Binding-site contacts:
Ligand atom C6 contacts residue ILE121 of chain 3.A at 3.7 Å (hydrophobic).
Ligand atom C7 contacts residue GLN80 of chain 3.A at 4.4 Å.
Ligand atom C3 contacts residue NAG1 of chain 3.F at 3.8 Å.
Ligand atom C4 contacts residue ILE121 of chain 3.A at 4.4 Å (hydrophobic).
Ligand atom O5 contacts residue PHE120 of chain 3.A at 4.1 Å.
Ligand atom O7 contacts residue ASN81 of chain 3.A at 2.8 Å (h-bond).
Ligand atom C5 contacts residue NAG1 of chain 3.F at 4.1 Å.
Ligand atom C3 contacts residue PHE120 of chain 3.A at 4.1 Å (hydrophobic).
Ligand atom O4 contacts residue PHE120 of chain 3.A at 4.1 Å.
Ligand atom O3 contacts residue NAG1 of chain 3.F at 2.8 Å (h-bond).
Ligand atom O4 contacts residue ILE121 of chain 3.A at 3.8 Å.
Ligand atom C3 contacts residue ASN81 of chain 3.A at 3.7 Å.
Ligand atom N2 contacts residue ASN81 of chain 3.A at 2.8 Å (h-bond).
Ligand atom C4 contacts residue ASN81 of chain 3.A at 4.2 Å.
Ligand atom O6 contacts residue NAG1 of chain 3.F at 2.5 Å (h-bond).
Ligand atom C1 contacts residue PHE120 of chain 3.A at 3.7 Å (hydrophobic).
Ligand atom C4 contacts residue PHE120 of chain 3.A at 4.2 Å (hydrophobic).
Ligand atom C6 contacts residue NAG1 of chain 3.F at 3.2 Å.
Ligand atom C7 contacts residue ASN81 of chain 3.A at 2.9 Å.
Ligand atom C5 contacts residue PHE120 of chain 3.A at 3.7 Å (hydrophobic).
Ligand atom C2 contacts residue ASN81 of chain 3.A at 2.4 Å.
Ligand atom C8 contacts residue ASN81 of chain 3.A at 4.1 Å.
Ligand atom C4 contacts residue NAG1 of chain 3.F at 3.5 Å.
Ligand atom C5 contacts residue ILE121 of chain 3.A at 3.7 Å (hydrophobic).
Ligand atom O5 contacts residue ASN81 of chain 3.A at 2.4 Å (h-bond).
Ligand atom C2 contacts residue PHE120 of chain 3.A at 4.4 Å (hydrophobic).
Ligand atom C5 contacts residue ASN81 of chain 3.A at 3.7 Å.
Ligand atom O4 contacts residue NAG1 of chain 3.F at 2.8 Å.
Ligand atom C1 contacts residue ASN81 of chain 3.A at 1.4 Å.
Ligand atom C8 contacts residue GLN80 of chain 3.A at 3.1 Å.

Sequence of chain 3.A:
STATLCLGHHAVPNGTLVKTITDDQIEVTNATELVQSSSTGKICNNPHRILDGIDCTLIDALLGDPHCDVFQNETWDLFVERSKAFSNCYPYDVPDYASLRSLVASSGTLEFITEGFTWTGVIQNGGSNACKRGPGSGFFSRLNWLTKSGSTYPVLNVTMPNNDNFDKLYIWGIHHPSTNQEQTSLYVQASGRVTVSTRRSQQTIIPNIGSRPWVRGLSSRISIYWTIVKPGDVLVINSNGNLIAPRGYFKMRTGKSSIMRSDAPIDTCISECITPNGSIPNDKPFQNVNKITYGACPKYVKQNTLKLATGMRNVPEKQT

A small-molecule ligand and the protein it binds are described below.
Small molecule (SMILES): CC(=O)N[C@@H]1[C@@H](O)[C@H](O)[C@@H](CO)O[C@H]1O